Sequence of chain 22.A:
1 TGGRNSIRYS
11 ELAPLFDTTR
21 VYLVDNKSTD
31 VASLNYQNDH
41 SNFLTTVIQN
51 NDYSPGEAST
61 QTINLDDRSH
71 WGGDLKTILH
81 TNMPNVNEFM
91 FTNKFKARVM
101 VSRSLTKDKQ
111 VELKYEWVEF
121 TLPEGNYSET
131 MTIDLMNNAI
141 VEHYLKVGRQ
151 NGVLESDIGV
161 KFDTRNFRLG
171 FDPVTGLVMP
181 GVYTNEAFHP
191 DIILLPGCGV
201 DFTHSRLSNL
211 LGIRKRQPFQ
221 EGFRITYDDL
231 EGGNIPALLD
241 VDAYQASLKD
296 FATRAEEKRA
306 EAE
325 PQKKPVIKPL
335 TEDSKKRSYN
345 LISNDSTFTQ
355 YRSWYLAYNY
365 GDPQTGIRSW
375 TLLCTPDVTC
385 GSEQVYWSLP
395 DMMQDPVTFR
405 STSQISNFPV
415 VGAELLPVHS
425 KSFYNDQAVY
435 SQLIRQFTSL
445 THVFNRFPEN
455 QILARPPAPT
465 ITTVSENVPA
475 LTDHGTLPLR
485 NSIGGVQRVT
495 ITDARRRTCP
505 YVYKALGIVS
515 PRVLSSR

Binding-site contacts:
Ligand atom C16 contacts residue ARG224 of chain 22.A at 4.0 Å.
Ligand atom C13 contacts residue ARG224 of chain 22.A at 4.1 Å.
Ligand atom C1 contacts residue ARG224 of chain 22.A at 3.8 Å.
Ligand atom N1 contacts residue ARG224 of chain 22.A at 4.2 Å.
Ligand atom C2 contacts residue ARG98 of chain 22.A at 3.4 Å.
Ligand atom C2 contacts residue ARG224 of chain 22.A at 3.8 Å.
Ligand atom C15 contacts residue TRP117 of chain 22.A at 4.2 Å (hydrophobic).
Ligand atom C14 contacts residue ARG224 of chain 22.A at 4.5 Å.
Ligand atom C16 contacts residue TRP117 of chain 22.A at 3.7 Å (hydrophobic).
Ligand atom S1 contacts residue ARG98 of chain 22.A at 4.4 Å.
Ligand atom C3 contacts residue ARG98 of chain 22.A at 3.2 Å.
Ligand atom C3 contacts residue ARG224 of chain 22.A at 3.5 Å.
Ligand atom N1 contacts residue ARG98 of chain 22.A at 4.3 Å.
Ligand atom O1S contacts residue THR226 of chain 22.A at 4.3 Å.
Ligand atom C1 contacts residue ARG98 of chain 22.A at 3.2 Å.
Ligand atom O3S contacts residue THR226 of chain 22.A at 4.0 Å.
Ligand atom C3 contacts residue TRP117 of chain 22.A at 3.5 Å (hydrophobic).
Ligand atom O1S contacts residue ARG98 of chain 22.A at 3.6 Å.
Ligand atom C15 contacts residue ARG224 of chain 22.A at 3.3 Å.
Ligand atom N1 contacts residue TRP117 of chain 22.A at 4.1 Å.
Ligand atom O1S contacts residue ASP228 of chain 22.A at 3.6 Å.

This protein binds this small molecule.
Small molecule (SMILES): CCCCCCCCCCCC[N+](C)(C)CCCS(=O)(=O)O